Binding-site contacts:
Ligand atom N2 contacts residue LYS454 of chain 1.A at 4.2 Å.
Ligand atom C8 contacts residue LEU468 of chain 1.A at 4.4 Å (hydrophobic).
Ligand atom O7 contacts residue LYS454 of chain 1.A at 3.2 Å (salt-bridge).
Ligand atom N2 contacts residue ASN489 of chain 1.A at 2.9 Å (h-bond).
Ligand atom C5 contacts residue ASN489 of chain 1.A at 3.6 Å.
Ligand atom C1 contacts residue ASN489 of chain 1.A at 1.4 Å.
Ligand atom C8 contacts residue LYS454 of chain 1.A at 3.9 Å.
Ligand atom C7 contacts residue ASP514 of chain 1.A at 3.6 Å.
Ligand atom C6 contacts residue SER467 of chain 1.A at 3.7 Å.
Ligand atom O3 contacts residue LYS454 of chain 1.A at 4.0 Å.
Ligand atom C7 contacts residue ASN489 of chain 1.A at 3.3 Å.
Ligand atom C5 contacts residue SER491 of chain 1.A at 4.1 Å.
Ligand atom C3 contacts residue ASN489 of chain 1.A at 3.8 Å.
Ligand atom O7 contacts residue ASP465 of chain 1.A at 4.4 Å.
Ligand atom N2 contacts residue ASP514 of chain 1.A at 2.8 Å (salt-bridge).
Ligand atom C8 contacts residue ASN489 of chain 1.A at 4.4 Å.
Ligand atom C3 contacts residue ASP514 of chain 1.A at 4.0 Å.
Ligand atom O5 contacts residue SER467 of chain 1.A at 3.3 Å (h-bond).
Ligand atom C2 contacts residue ASP514 of chain 1.A at 3.7 Å.
Ligand atom O6 contacts residue SER467 of chain 1.A at 3.6 Å.
Ligand atom C8 contacts residue TYR512 of chain 1.A at 3.6 Å (hydrophobic).
Ligand atom C6 contacts residue LEU468 of chain 1.A at 4.1 Å (hydrophobic).
Ligand atom C1 contacts residue ASP514 of chain 1.A at 3.6 Å.
Ligand atom O5 contacts residue ASN489 of chain 1.A at 2.3 Å (h-bond).
Ligand atom C4 contacts residue ASN489 of chain 1.A at 4.2 Å.
Ligand atom O6 contacts residue LEU468 of chain 1.A at 4.0 Å.
Ligand atom C7 contacts residue LYS454 of chain 1.A at 3.9 Å.
Ligand atom O5 contacts residue SER491 of chain 1.A at 4.0 Å.
Ligand atom C1 contacts residue SER491 of chain 1.A at 4.0 Å.
Ligand atom C8 contacts residue ASP514 of chain 1.A at 3.5 Å.
Ligand atom C5 contacts residue SER467 of chain 1.A at 4.1 Å.
Ligand atom O5 contacts residue ASP465 of chain 1.A at 4.2 Å.
Ligand atom O7 contacts residue ILE453 of chain 1.A at 3.6 Å.
Ligand atom C2 contacts residue ASN489 of chain 1.A at 2.5 Å.
Ligand atom C8 contacts residue CYS457 of chain 1.A at 3.9 Å (hydrophobic).
Ligand atom C1 contacts residue ASP465 of chain 1.A at 4.3 Å.
Ligand atom O7 contacts residue ASN489 of chain 1.A at 3.5 Å (h-bond).
Ligand atom C1 contacts residue SER467 of chain 1.A at 4.4 Å.
Ligand atom O6 contacts residue SER404 of chain 1.A at 4.2 Å.

Sequence of chain 1.A:
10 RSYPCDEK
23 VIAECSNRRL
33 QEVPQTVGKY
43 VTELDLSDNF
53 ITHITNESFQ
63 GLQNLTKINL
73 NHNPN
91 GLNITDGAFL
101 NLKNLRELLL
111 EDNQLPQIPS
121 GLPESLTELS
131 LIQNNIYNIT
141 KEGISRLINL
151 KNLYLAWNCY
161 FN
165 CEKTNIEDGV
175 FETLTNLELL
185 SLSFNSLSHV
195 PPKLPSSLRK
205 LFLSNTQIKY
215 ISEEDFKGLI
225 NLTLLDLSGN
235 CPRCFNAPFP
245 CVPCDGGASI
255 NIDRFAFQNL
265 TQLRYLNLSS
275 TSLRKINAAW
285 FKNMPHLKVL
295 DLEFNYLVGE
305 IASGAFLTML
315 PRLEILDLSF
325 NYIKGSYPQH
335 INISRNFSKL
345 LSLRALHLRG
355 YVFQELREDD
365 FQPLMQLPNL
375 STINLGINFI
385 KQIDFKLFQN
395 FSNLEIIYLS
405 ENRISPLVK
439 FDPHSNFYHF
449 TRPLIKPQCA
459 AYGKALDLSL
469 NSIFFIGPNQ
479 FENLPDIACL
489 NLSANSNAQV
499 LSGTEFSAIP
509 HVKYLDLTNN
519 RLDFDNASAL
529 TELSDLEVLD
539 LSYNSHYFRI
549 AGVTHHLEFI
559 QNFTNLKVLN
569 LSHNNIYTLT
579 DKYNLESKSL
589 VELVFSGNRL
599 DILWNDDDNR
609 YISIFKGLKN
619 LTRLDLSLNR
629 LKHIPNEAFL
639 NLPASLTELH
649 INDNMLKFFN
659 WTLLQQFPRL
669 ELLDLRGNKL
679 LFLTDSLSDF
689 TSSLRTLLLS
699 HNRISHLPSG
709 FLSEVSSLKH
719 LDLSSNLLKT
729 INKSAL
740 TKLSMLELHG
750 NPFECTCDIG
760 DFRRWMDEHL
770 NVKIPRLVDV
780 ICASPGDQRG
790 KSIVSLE

This small molecule binds to this protein.
Small molecule (SMILES): CC(=O)N[C@H]1[C@H](O[C@H]2[C@H](O)[C@@H](NC(C)=O)CO[C@@H]2CO)O[C@H](CO)[C@@H](O[C@@H]2O[C@H](CO)[C@@H](O)[C@H](O)[C@@H]2O)[C@@H]1O